Sequence of chain 1.B:
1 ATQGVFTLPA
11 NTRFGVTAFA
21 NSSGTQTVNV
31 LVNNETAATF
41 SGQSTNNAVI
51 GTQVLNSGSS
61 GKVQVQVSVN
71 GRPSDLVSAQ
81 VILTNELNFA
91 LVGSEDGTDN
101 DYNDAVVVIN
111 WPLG

Binding-site contacts:
Ligand atom NZ contacts residue ZDC1 of chain 1.T at 1.4 Å.
Ligand atom CE contacts residue SER23 of chain 1.B at 4.2 Å.
Ligand atom CE contacts residue ZDC1 of chain 1.T at 2.5 Å.
Ligand atom NZ contacts residue SER23 of chain 1.B at 4.2 Å.

The protein below binds the small molecule below.
Small molecule (SMILES): N[C@@H](CCCC[NH3+])C(=O)O